Sequence of chain 1.B:
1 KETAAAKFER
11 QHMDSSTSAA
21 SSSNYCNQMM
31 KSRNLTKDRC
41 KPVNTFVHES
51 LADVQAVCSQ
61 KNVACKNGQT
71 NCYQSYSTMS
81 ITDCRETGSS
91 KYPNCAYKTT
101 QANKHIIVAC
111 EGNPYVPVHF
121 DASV

A small-molecule ligand and the protein it binds are described below.
Small molecule (SMILES): O=c1ccn([C@@H]2O[C@H](COP(=O)(O)OP(=O)(O)OP(=O)(O)OP(=O)(O)OP(=O)(O)O)[C@@H](O)[C@H]2O)c(=O)[nH]1

Binding-site contacts:
Ligand atom O4 contacts residue THR45 of chain 1.B at 3.3 Å (h-bond).
Ligand atom N3 contacts residue PHE120 of chain 1.B at 3.5 Å.
Ligand atom PA contacts residue HIS119 of chain 1.B at 3.6 Å.
Ligand atom C4' contacts residue HIS119 of chain 1.B at 3.7 Å.
Ligand atom O2B contacts residue LYS41 of chain 1.B at 2.9 Å (salt-bridge).
Ligand atom O2 contacts residue THR45 of chain 1.B at 3.1 Å (h-bond).
Ligand atom C4 contacts residue PHE120 of chain 1.B at 3.7 Å (hydrophobic).
Ligand atom PB contacts residue GLN11 of chain 1.B at 2.7 Å.
Ligand atom C5' contacts residue HIS12 of chain 1.B at 3.4 Å.
Ligand atom O06 contacts residue GLN11 of chain 1.B at 2.4 Å (h-bond).
Ligand atom PG contacts residue GLN11 of chain 1.B at 3.7 Å.
Ligand atom C4 contacts residue THR45 of chain 1.B at 3.5 Å.
Ligand atom O2G contacts residue LYS7 of chain 1.B at 2.8 Å (salt-bridge).
Ligand atom O03 contacts residue LYS7 of chain 1.B at 3.5 Å (salt-bridge).
Ligand atom N1 contacts residue PHE120 of chain 1.B at 3.7 Å.
Ligand atom O2 contacts residue ASN44 of chain 1.B at 3.4 Å.
Ligand atom C2' contacts residue LYS41 of chain 1.B at 3.4 Å.
Ligand atom C2 contacts residue PHE120 of chain 1.B at 3.5 Å (hydrophobic).
Ligand atom O1B contacts residue ARG39 of chain 1.B at 3.2 Å (salt-bridge).
Ligand atom C1' contacts residue PHE120 of chain 1.B at 3.4 Å (hydrophobic).
Ligand atom O4' contacts residue HIS12 of chain 1.B at 3.7 Å.
Ligand atom O2' contacts residue VAL43 of chain 1.B at 3.1 Å (h-bond).
Ligand atom O02 contacts residue ARG10 of chain 1.B at 2.5 Å (salt-bridge).
Ligand atom C3' contacts residue LYS41 of chain 1.B at 3.1 Å.
Ligand atom O2 contacts residue HIS12 of chain 1.B at 3.1 Å.
Ligand atom O5' contacts residue GLN11 of chain 1.B at 3.2 Å (h-bond).
Ligand atom P01 contacts residue LYS7 of chain 1.B at 3.4 Å.
Ligand atom O2A contacts residue HIS119 of chain 1.B at 2.3 Å (h-bond).
Ligand atom O06 contacts residue LEU35 of chain 1.B at 3.2 Å.
Ligand atom O2G contacts residue GLN11 of chain 1.B at 3.1 Å (h-bond).
Ligand atom O3B contacts residue LYS7 of chain 1.B at 3.4 Å (salt-bridge).
Ligand atom O3G contacts residue LYS7 of chain 1.B at 2.7 Å (salt-bridge).
Ligand atom N3 contacts residue THR45 of chain 1.B at 2.9 Å (h-bond).
Ligand atom C2' contacts residue VAL43 of chain 1.B at 3.6 Å (hydrophobic).
Ligand atom O2' contacts residue LYS41 of chain 1.B at 3.6 Å.
Ligand atom O4' contacts residue PHE120 of chain 1.B at 2.6 Å (h-bond).
Ligand atom C4' contacts residue PHE120 of chain 1.B at 3.5 Å (hydrophobic).
Ligand atom O02 contacts residue LEU35 of chain 1.B at 3.6 Å.
Ligand atom C5' contacts residue HIS119 of chain 1.B at 3.4 Å.
Ligand atom O2B contacts residue GLN11 of chain 1.B at 2.5 Å (h-bond).